Sequence of chain 54.E:
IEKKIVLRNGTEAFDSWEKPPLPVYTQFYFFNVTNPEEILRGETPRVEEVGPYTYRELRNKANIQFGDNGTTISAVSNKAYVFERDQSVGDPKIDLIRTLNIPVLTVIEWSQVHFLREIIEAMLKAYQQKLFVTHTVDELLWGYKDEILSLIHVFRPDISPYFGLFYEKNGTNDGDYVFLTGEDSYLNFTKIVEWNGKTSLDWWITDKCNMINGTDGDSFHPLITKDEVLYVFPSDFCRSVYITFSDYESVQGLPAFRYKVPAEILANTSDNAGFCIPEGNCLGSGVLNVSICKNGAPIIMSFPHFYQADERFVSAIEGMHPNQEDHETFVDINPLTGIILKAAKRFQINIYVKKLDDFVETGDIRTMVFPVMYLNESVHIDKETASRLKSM

Binding-site contacts:
Ligand atom C6 contacts residue ASP283 of chain 54.E at 3.8 Å.
Ligand atom C2 contacts residue LYS220 of chain 54.E at 3.7 Å.
Ligand atom O5 contacts residue ASN225 of chain 54.E at 2.3 Å (h-bond).
Ligand atom O3 contacts residue ASP283 of chain 54.E at 4.3 Å.
Ligand atom C4 contacts residue LYS220 of chain 54.E at 3.4 Å.
Ligand atom C8 contacts residue MET223 of chain 54.E at 3.3 Å (hydrophobic).
Ligand atom C5 contacts residue MET223 of chain 54.E at 4.0 Å (hydrophobic).
Ligand atom O6 contacts residue TYR243 of chain 54.E at 4.0 Å.
Ligand atom C4 contacts residue ASN225 of chain 54.E at 4.2 Å.
Ligand atom N2 contacts residue MET223 of chain 54.E at 3.8 Å.
Ligand atom O4 contacts residue MET223 of chain 54.E at 3.7 Å.
Ligand atom C6 contacts residue LYS220 of chain 54.E at 4.0 Å.
Ligand atom C1 contacts residue ASN225 of chain 54.E at 1.4 Å.
Ligand atom O7 contacts residue LYS220 of chain 54.E at 4.0 Å.
Ligand atom C1 contacts residue LYS220 of chain 54.E at 4.2 Å.
Ligand atom C7 contacts residue SER252 of chain 54.E at 3.5 Å.
Ligand atom O7 contacts residue ASN225 of chain 54.E at 2.9 Å (h-bond).
Ligand atom O6 contacts residue ASP283 of chain 54.E at 3.8 Å.
Ligand atom O7 contacts residue MET223 of chain 54.E at 3.5 Å.
Ligand atom O7 contacts residue SER252 of chain 54.E at 2.9 Å (h-bond).
Ligand atom C3 contacts residue LYS220 of chain 54.E at 4.1 Å.
Ligand atom C7 contacts residue ARG251 of chain 54.E at 4.0 Å.
Ligand atom N2 contacts residue ASN225 of chain 54.E at 3.0 Å (h-bond).
Ligand atom N2 contacts residue LYS220 of chain 54.E at 4.1 Å.
Ligand atom C3 contacts residue MET223 of chain 54.E at 3.7 Å (hydrophobic).
Ligand atom C5 contacts residue ASN225 of chain 54.E at 3.6 Å.
Ligand atom C2 contacts residue ASP283 of chain 54.E at 3.8 Å.
Ligand atom C2 contacts residue ASN225 of chain 54.E at 2.5 Å.
Ligand atom C8 contacts residue SER252 of chain 54.E at 3.4 Å.
Ligand atom O4 contacts residue LYS220 of chain 54.E at 4.2 Å.
Ligand atom O5 contacts residue LYS220 of chain 54.E at 3.4 Å.
Ligand atom C8 contacts residue ARG251 of chain 54.E at 3.5 Å.
Ligand atom O3 contacts residue LYS220 of chain 54.E at 3.8 Å.
Ligand atom C3 contacts residue ASN225 of chain 54.E at 3.8 Å.
Ligand atom C7 contacts residue ASN225 of chain 54.E at 3.1 Å.
Ligand atom C7 contacts residue MET223 of chain 54.E at 3.6 Å (hydrophobic).
Ligand atom C1 contacts residue LYS220 of chain 54.E at 4.0 Å.
Ligand atom O7 contacts residue ARG251 of chain 54.E at 4.3 Å.
Ligand atom C5 contacts residue LYS220 of chain 54.E at 4.0 Å.
Ligand atom C4 contacts residue MET223 of chain 54.E at 4.0 Å (hydrophobic).

The protein below binds the small molecule below.
Small molecule (SMILES): CC(=O)N[C@H]1[C@H](O[C@H]2[C@H](O)[C@@H](NC(C)=O)CO[C@@H]2CO)O[C@H](CO)[C@@H](O[C@@H]2O[C@H](CO)[C@@H](O)[C@H](O)[C@@H]2O)[C@@H]1O